This protein binds this small molecule.
Small molecule (SMILES): CC(=O)N[C@@H]1[C@@H](O)[C@H](O)[C@@H](CO)O[C@H]1O

Sequence of chain 1.B:
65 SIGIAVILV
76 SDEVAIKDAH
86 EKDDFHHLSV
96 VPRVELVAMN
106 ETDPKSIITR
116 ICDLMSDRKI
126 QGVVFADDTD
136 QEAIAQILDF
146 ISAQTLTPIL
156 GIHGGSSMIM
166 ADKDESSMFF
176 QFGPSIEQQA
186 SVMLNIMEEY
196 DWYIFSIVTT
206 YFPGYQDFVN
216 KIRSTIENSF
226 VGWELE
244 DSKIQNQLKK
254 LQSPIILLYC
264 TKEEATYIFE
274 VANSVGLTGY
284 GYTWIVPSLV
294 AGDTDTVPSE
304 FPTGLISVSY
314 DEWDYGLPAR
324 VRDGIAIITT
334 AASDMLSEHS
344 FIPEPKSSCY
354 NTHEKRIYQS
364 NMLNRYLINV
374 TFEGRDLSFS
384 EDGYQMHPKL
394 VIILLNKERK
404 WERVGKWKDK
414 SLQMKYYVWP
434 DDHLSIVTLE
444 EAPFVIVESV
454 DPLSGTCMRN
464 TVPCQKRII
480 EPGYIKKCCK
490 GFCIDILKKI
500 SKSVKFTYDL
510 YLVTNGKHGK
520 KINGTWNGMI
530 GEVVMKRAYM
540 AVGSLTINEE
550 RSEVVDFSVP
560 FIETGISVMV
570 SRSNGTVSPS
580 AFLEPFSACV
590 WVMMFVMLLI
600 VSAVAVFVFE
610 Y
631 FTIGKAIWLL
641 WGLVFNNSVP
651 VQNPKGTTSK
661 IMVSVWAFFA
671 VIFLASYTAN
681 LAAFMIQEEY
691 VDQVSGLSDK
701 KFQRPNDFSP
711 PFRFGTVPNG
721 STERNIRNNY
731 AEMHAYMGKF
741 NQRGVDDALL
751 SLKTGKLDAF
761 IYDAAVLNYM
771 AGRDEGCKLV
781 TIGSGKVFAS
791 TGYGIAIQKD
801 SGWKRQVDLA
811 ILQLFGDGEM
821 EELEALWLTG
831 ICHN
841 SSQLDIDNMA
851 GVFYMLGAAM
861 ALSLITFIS

Binding-site contacts:
Ligand atom C1 contacts residue ASN573 of chain 1.B at 1.4 Å.
Ligand atom O5 contacts residue ARG571 of chain 1.B at 4.3 Å.
Ligand atom O5 contacts residue ASN573 of chain 1.B at 2.3 Å (h-bond).
Ligand atom C4 contacts residue ASN573 of chain 1.B at 4.2 Å.
Ligand atom C2 contacts residue ASN573 of chain 1.B at 2.4 Å.
Ligand atom C8 contacts residue ASN573 of chain 1.B at 4.2 Å.
Ligand atom C5 contacts residue ASN573 of chain 1.B at 3.6 Å.
Ligand atom C7 contacts residue ASN573 of chain 1.B at 2.9 Å.
Ligand atom C3 contacts residue ASN573 of chain 1.B at 3.8 Å.
Ligand atom C6 contacts residue ASN573 of chain 1.B at 4.5 Å.
Ligand atom N2 contacts residue ASN573 of chain 1.B at 2.9 Å (h-bond).
Ligand atom O7 contacts residue ASN573 of chain 1.B at 2.5 Å (h-bond).